This small molecule binds to this protein.
Small molecule (SMILES): Nc1ccc(C(=O)c2ccc(-c3ccc(S(N)(=O)=O)cc3)cc2)cc1

Sequence of chain 1.A:
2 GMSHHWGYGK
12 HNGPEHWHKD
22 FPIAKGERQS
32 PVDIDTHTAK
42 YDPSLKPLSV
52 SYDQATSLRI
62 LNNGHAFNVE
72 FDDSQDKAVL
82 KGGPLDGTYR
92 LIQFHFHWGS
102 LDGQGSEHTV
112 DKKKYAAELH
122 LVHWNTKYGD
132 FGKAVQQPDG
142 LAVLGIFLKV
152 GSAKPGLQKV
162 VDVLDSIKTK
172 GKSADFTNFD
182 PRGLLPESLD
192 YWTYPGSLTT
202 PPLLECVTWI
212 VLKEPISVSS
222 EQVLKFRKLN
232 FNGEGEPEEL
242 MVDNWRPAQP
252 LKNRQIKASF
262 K

Binding-site contacts:
Ligand atom O3 contacts residue LEU199 of chain 1.A at 3.4 Å.
Ligand atom C1 contacts residue VAL136 of chain 1.A at 3.6 Å (hydrophobic).
Ligand atom S2 contacts residue ZN1 of chain 1.B at 3.1 Å.
Ligand atom C6 contacts residue GLY133 of chain 1.A at 4.0 Å.
Ligand atom O2 contacts residue ZN1 of chain 1.B at 3.0 Å.
Ligand atom C11 contacts residue LEU199 of chain 1.A at 3.7 Å (hydrophobic).
Ligand atom C2 contacts residue VAL136 of chain 1.A at 3.6 Å (hydrophobic).
Ligand atom C8 contacts residue THR200 of chain 1.A at 4.0 Å.
Ligand atom C10 contacts residue LEU199 of chain 1.A at 3.9 Å (hydrophobic).
Ligand atom N1 contacts residue VAL136 of chain 1.A at 3.8 Å.
Ligand atom C9 contacts residue THR201 of chain 1.A at 3.3 Å.
Ligand atom N2 contacts residue HIS96 of chain 1.A at 3.2 Å (h-bond).
Ligand atom C14 contacts residue LEU199 of chain 1.A at 3.7 Å (hydrophobic).
Ligand atom N1 contacts residue GLN137 of chain 1.A at 4.0 Å.
Ligand atom O2 contacts residue HIS121 of chain 1.A at 3.5 Å (h-bond).
Ligand atom O3 contacts residue TRP210 of chain 1.A at 3.5 Å.
Ligand atom C13 contacts residue LEU199 of chain 1.A at 4.0 Å (hydrophobic).
Ligand atom S2 contacts residue THR200 of chain 1.A at 3.9 Å.
Ligand atom O2 contacts residue HIS96 of chain 1.A at 3.3 Å.
Ligand atom C14 contacts residue PHE132 of chain 1.A at 3.4 Å (hydrophobic).
Ligand atom C8 contacts residue THR201 of chain 1.A at 3.5 Å.
Ligand atom N2 contacts residue HIS121 of chain 1.A at 3.4 Å (h-bond).
Ligand atom O3 contacts residue SER198 of chain 1.A at 4.1 Å.
Ligand atom C9 contacts residue LEU199 of chain 1.A at 3.9 Å (hydrophobic).
Ligand atom C12 contacts residue VAL123 of chain 1.A at 4.0 Å (hydrophobic).
Ligand atom C15 contacts residue PHE132 of chain 1.A at 3.3 Å (hydrophobic).
Ligand atom O2 contacts residue VAL144 of chain 1.A at 3.8 Å.
Ligand atom C16 contacts residue PHE132 of chain 1.A at 4.0 Å (hydrophobic).
Ligand atom O2 contacts residue VAL123 of chain 1.A at 3.8 Å.
Ligand atom C19 contacts residue LEU199 of chain 1.A at 3.9 Å (hydrophobic).
Ligand atom N2 contacts residue ZN1 of chain 1.B at 2.0 Å.
Ligand atom C12 contacts residue LEU199 of chain 1.A at 3.8 Å (hydrophobic).
Ligand atom C8 contacts residue LEU199 of chain 1.A at 3.8 Å (hydrophobic).
Ligand atom S2 contacts residue HIS96 of chain 1.A at 3.9 Å.
Ligand atom N1 contacts residue GLY133 of chain 1.A at 3.8 Å.
Ligand atom N2 contacts residue THR200 of chain 1.A at 2.8 Å (h-bond).
Ligand atom S2 contacts residue HIS121 of chain 1.A at 4.0 Å.
Ligand atom N2 contacts residue HIS98 of chain 1.A at 3.3 Å (h-bond).
Ligand atom O3 contacts residue THR200 of chain 1.A at 2.9 Å (h-bond).
Ligand atom O2 contacts residue TRP210 of chain 1.A at 4.0 Å.